Sequence of chain 33.C:
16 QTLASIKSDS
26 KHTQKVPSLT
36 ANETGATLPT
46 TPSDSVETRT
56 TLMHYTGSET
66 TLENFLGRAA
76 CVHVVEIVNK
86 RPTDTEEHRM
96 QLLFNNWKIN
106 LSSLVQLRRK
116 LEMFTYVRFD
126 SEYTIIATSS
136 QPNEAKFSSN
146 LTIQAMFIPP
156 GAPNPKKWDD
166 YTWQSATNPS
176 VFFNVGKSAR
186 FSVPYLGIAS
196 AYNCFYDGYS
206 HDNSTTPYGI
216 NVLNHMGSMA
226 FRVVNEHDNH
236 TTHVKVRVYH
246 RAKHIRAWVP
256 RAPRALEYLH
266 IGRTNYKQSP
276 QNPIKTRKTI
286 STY

This small molecule binds to this protein.
Small molecule (SMILES): Nc1nc(-c2ccccc2)nc2[nH]nc(Nc3ccc(C(F)(F)F)cc3)c12

Binding-site contacts:
Ligand atom N1 contacts residue ASN219 of chain 33.C at 3.9 Å.
Ligand atom C6 contacts residue ASN105 of chain 33.C at 3.6 Å.
Ligand atom N5 contacts residue TYR197 of chain 33.C at 3.8 Å.
Ligand atom F3 contacts residue TYR128 of chain 33.C at 3.4 Å.
Ligand atom C12 contacts residue LEU218 of chain 33.C at 3.6 Å (hydrophobic).
Ligand atom C18 contacts residue ILE104 of chain 33.C at 3.9 Å (hydrophobic).
Ligand atom F3 contacts residue ILE104 of chain 33.C at 3.7 Å.
Ligand atom N5 contacts residue ASN198 of chain 33.C at 3.0 Å (h-bond).
Ligand atom N6 contacts residue MET221 of chain 33.C at 3.2 Å.
Ligand atom F3 contacts residue LEU106 of chain 33.C at 3.5 Å.
Ligand atom C15 contacts residue ASN198 of chain 33.C at 2.5 Å.
Ligand atom C17 contacts residue ALA194 of chain 33.C at 3.6 Å (hydrophobic).
Ligand atom C6 contacts residue MET221 of chain 33.C at 3.8 Å (hydrophobic).
Ligand atom N3 contacts residue ASN198 of chain 33.C at 2.3 Å (h-bond).
Ligand atom F2 contacts residue ILE104 of chain 33.C at 3.4 Å.
Ligand atom C3 contacts residue TYR197 of chain 33.C at 3.8 Å (hydrophobic).
Ligand atom N6 contacts residue LEU218 of chain 33.C at 3.4 Å (h-bond).
Ligand atom F2 contacts residue MET221 of chain 33.C at 2.9 Å.
Ligand atom C11 contacts residue LEU218 of chain 33.C at 3.6 Å (hydrophobic).
Ligand atom C2 contacts residue MET221 of chain 33.C at 3.8 Å (hydrophobic).
Ligand atom C15 contacts residue LEU218 of chain 33.C at 3.8 Å (hydrophobic).
Ligand atom C6 contacts residue ILE104 of chain 33.C at 3.3 Å (hydrophobic).
Ligand atom F1 contacts residue SER126 of chain 33.C at 3.6 Å.
Ligand atom N3 contacts residue TYR197 of chain 33.C at 3.9 Å.
Ligand atom N2 contacts residue ASN198 of chain 33.C at 3.3 Å (h-bond).
Ligand atom C4 contacts residue MET221 of chain 33.C at 3.7 Å (hydrophobic).
Ligand atom C4 contacts residue ASN105 of chain 33.C at 3.4 Å.
Ligand atom C13 contacts residue ASN198 of chain 33.C at 2.6 Å.
Ligand atom C13 contacts residue LEU218 of chain 33.C at 3.6 Å (hydrophobic).
Ligand atom C9 contacts residue ASN198 of chain 33.C at 3.1 Å.
Ligand atom N4 contacts residue LEU218 of chain 33.C at 3.0 Å (h-bond).
Ligand atom F2 contacts residue TYR128 of chain 33.C at 3.4 Å.
Ligand atom N6 contacts residue ASN219 of chain 33.C at 3.5 Å.
Ligand atom C10 contacts residue LEU218 of chain 33.C at 3.4 Å (hydrophobic).
Ligand atom C1 contacts residue TYR197 of chain 33.C at 3.8 Å (hydrophobic).
Ligand atom C13 contacts residue ALA196 of chain 33.C at 3.8 Å (hydrophobic).
Ligand atom C15 contacts residue SER198 of chain 33.B at 3.6 Å.
Ligand atom C17 contacts residue ASN198 of chain 33.C at 3.7 Å.
Ligand atom C14 contacts residue LEU218 of chain 33.C at 3.5 Å (hydrophobic).
Ligand atom C15 contacts residue ALA194 of chain 33.C at 3.5 Å (hydrophobic).

Sequence of chain 10.D:
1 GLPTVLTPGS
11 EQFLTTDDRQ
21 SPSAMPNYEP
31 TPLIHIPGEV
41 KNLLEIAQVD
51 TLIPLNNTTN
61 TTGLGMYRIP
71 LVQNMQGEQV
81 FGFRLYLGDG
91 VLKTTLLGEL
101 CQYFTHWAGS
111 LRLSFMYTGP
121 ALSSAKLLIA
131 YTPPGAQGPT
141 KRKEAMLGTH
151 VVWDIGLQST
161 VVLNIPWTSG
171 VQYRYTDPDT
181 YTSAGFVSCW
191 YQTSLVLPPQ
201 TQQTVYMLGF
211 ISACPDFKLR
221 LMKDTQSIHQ

Sequence of chain 33.B:
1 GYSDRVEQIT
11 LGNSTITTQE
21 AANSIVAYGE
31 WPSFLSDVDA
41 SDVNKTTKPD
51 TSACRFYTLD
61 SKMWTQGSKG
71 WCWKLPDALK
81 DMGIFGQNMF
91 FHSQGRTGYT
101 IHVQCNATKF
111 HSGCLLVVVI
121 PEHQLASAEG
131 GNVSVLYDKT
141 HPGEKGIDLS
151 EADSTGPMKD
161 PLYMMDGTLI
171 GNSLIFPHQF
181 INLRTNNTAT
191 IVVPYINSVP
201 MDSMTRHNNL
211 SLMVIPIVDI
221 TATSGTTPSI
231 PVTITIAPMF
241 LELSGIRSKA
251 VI